Binding-site contacts:
Ligand atom C16 contacts residue ASP113 of chain 1.B at 3.4 Å.
Ligand atom C08 contacts residue LEU159 of chain 1.B at 3.5 Å (hydrophobic).
Ligand atom O22 contacts residue VAL87 of chain 1.B at 3.7 Å.
Ligand atom C21 contacts residue ASP113 of chain 1.B at 3.0 Å.
Ligand atom C05 contacts residue ALA52 of chain 1.B at 4.0 Å (hydrophobic).
Ligand atom O22 contacts residue TYR103 of chain 1.B at 3.5 Å.
Ligand atom N01 contacts residue TYR105 of chain 1.B at 4.0 Å.
Ligand atom C02 contacts residue TYR105 of chain 1.B at 4.0 Å (hydrophobic).
Ligand atom C04 contacts residue LEU159 of chain 1.B at 4.0 Å (hydrophobic).
Ligand atom C02 contacts residue MET106 of chain 1.B at 3.4 Å (hydrophobic).
Ligand atom C15 contacts residue SER110 of chain 1.B at 3.9 Å.
Ligand atom C15 contacts residue ASP113 of chain 1.B at 3.1 Å.
Ligand atom C09 contacts residue TYR103 of chain 1.B at 3.6 Å (hydrophobic).
Ligand atom C05 contacts residue LEU159 of chain 1.B at 3.4 Å (hydrophobic).
Ligand atom C10 contacts residue MET106 of chain 1.B at 3.9 Å (hydrophobic).
Ligand atom C17 contacts residue GLY34 of chain 1.B at 4.0 Å.
Ligand atom N01 contacts residue MET106 of chain 1.B at 3.1 Å (h-bond).
Ligand atom C21 contacts residue MET33 of chain 1.B at 3.4 Å (hydrophobic).
Ligand atom C20 contacts residue ASP113 of chain 1.B at 3.5 Å.
Ligand atom C10 contacts residue ALA52 of chain 1.B at 3.5 Å (hydrophobic).
Ligand atom O22 contacts residue SER169 of chain 1.B at 3.6 Å.
Ligand atom C10 contacts residue LEU159 of chain 1.B at 3.6 Å (hydrophobic).
Ligand atom C17 contacts residue MET33 of chain 1.B at 3.7 Å (hydrophobic).
Ligand atom C06 contacts residue LEU159 of chain 1.B at 3.5 Å (hydrophobic).
Ligand atom C10 contacts residue VAL104 of chain 1.B at 3.5 Å (hydrophobic).
Ligand atom O23 contacts residue TYR103 of chain 1.B at 4.0 Å.
Ligand atom C10 contacts residue TYR103 of chain 1.B at 3.9 Å (hydrophobic).
Ligand atom N19 contacts residue ASP113 of chain 1.B at 2.6 Å (salt-bridge).
Ligand atom O11 contacts residue VAL41 of chain 1.B at 3.9 Å.
Ligand atom C04 contacts residue MET33 of chain 1.B at 3.8 Å (hydrophobic).
Ligand atom C18 contacts residue GLU35 of chain 1.B at 4.0 Å.
Ligand atom C06 contacts residue ALA52 of chain 1.B at 3.5 Å (hydrophobic).
Ligand atom C21 contacts residue LEU118 of chain 1.B at 3.8 Å (hydrophobic).
Ligand atom C09 contacts residue LEU159 of chain 1.B at 3.6 Å (hydrophobic).
Ligand atom C07 contacts residue LEU159 of chain 1.B at 3.4 Å (hydrophobic).
Ligand atom C02 contacts residue MET33 of chain 1.B at 3.6 Å (hydrophobic).
Ligand atom N01 contacts residue ALA52 of chain 1.B at 3.6 Å.
Ligand atom N12 contacts residue TYR103 of chain 1.B at 3.8 Å.
Ligand atom O23 contacts residue LYS54 of chain 1.B at 3.2 Å (salt-bridge).
Ligand atom N03 contacts residue MET33 of chain 1.B at 3.4 Å.

A small-molecule ligand and the protein it binds are described below.
Small molecule (SMILES): CN(C)C1CCC(Oc2ncnc3ccc([N+](=O)[O-])cc23)CC1

Sequence of chain 1.B:
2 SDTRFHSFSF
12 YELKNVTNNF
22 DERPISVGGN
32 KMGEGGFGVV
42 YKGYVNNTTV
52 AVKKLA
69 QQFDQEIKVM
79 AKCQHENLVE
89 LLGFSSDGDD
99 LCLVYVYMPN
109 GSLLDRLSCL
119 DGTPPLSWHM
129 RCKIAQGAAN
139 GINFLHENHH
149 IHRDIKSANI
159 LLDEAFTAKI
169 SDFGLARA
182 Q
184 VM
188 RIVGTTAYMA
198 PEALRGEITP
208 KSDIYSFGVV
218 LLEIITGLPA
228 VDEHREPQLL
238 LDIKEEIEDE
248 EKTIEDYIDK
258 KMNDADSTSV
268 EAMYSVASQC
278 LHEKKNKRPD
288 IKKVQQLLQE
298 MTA